Binding-site contacts:
Ligand atom CD1 contacts residue LEU81 of chain 1.A at 3.5 Å (hydrophobic).
Ligand atom CB contacts residue TRP167 of chain 1.A at 3.4 Å (hydrophobic).
Ligand atom CA contacts residue TYR7 of chain 1.A at 3.4 Å (hydrophobic).
Ligand atom CD2 contacts residue GLU63 of chain 1.A at 3.4 Å.
Ligand atom O contacts residue LYS66 of chain 1.A at 3.0 Å (salt-bridge).
Ligand atom O contacts residue THR73 of chain 1.A at 3.2 Å.
Ligand atom N contacts residue HIS70 of chain 1.A at 3.5 Å.
Ligand atom O contacts residue THR80 of chain 1.A at 3.4 Å.
Ligand atom CA contacts residue GLU63 of chain 1.A at 3.4 Å.
Ligand atom CD2 contacts residue TRP167 of chain 1.A at 3.5 Å (hydrophobic).
Ligand atom N contacts residue ASP77 of chain 1.A at 3.0 Å (salt-bridge).
Ligand atom CB contacts residue ARG97 of chain 1.A at 3.5 Å.
Ligand atom O contacts residue HIS70 of chain 1.A at 3.3 Å.
Ligand atom OXT contacts residue TYR84 of chain 1.A at 2.9 Å (h-bond).
Ligand atom OXT contacts residue LYS146 of chain 1.A at 3.6 Å.
Ligand atom O contacts residue ARG97 of chain 1.A at 3.0 Å (salt-bridge).
Ligand atom CE1 contacts residue LYS66 of chain 1.A at 3.6 Å.
Ligand atom O contacts residue HIS70 of chain 1.A at 3.5 Å (h-bond).
Ligand atom C contacts residue HIS70 of chain 1.A at 3.4 Å.
Ligand atom N contacts residue TYR171 of chain 1.A at 2.7 Å (h-bond).
Ligand atom CA contacts residue TYR99 of chain 1.A at 3.5 Å (hydrophobic).
Ligand atom O contacts residue TYR159 of chain 1.A at 2.8 Å (h-bond).
Ligand atom O contacts residue TYR84 of chain 1.A at 3.5 Å (h-bond).
Ligand atom N contacts residue GLU63 of chain 1.A at 2.8 Å (salt-bridge).
Ligand atom CB contacts residue TYR99 of chain 1.A at 3.4 Å (hydrophobic).
Ligand atom C contacts residue THR143 of chain 1.A at 3.6 Å.
Ligand atom N contacts residue TYR99 of chain 1.A at 2.9 Å (h-bond).
Ligand atom C contacts residue TYR7 of chain 1.A at 3.5 Å (hydrophobic).
Ligand atom O contacts residue TRP147 of chain 1.A at 2.8 Å (h-bond).
Ligand atom C contacts residue GLU63 of chain 1.A at 3.6 Å.
Ligand atom N contacts residue TYR7 of chain 1.A at 2.6 Å (h-bond).
Ligand atom CZ contacts residue LYS66 of chain 1.A at 3.5 Å.
Ligand atom CE contacts residue GLU63 of chain 1.A at 3.5 Å.
Ligand atom CG contacts residue GLU63 of chain 1.A at 3.5 Å.
Ligand atom CE contacts residue VAL67 of chain 1.A at 3.5 Å (hydrophobic).
Ligand atom OXT contacts residue THR143 of chain 1.A at 2.6 Å (h-bond).
Ligand atom CA contacts residue TYR171 of chain 1.A at 3.4 Å (hydrophobic).
Ligand atom CD1 contacts residue TYR159 of chain 1.A at 3.5 Å (hydrophobic).
Ligand atom O contacts residue LYS146 of chain 1.A at 3.0 Å (salt-bridge).
Ligand atom CE contacts residue LYS66 of chain 1.A at 3.4 Å.

Sequence of chain 1.A:
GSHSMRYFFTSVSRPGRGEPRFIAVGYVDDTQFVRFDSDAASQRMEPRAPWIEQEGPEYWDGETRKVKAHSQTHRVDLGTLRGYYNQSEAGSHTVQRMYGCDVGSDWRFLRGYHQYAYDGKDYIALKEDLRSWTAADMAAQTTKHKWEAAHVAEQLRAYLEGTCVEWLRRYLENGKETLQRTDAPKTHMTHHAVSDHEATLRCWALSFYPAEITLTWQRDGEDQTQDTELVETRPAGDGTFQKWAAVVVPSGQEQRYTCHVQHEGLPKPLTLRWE

The small molecule below binds the protein below.
Small molecule (SMILES): CSCC[C@H](NC(=O)[C@@H](N)Cc1ccc(O)cc1)C(=O)N[C@@H](Cc1ccccc1)C(=O)N1CCC[C@H]1C(=O)N[C@@H](CC(N)=O)C(=O)N[C@@H](C)C(=O)N1CCC[C@H]1C(=O)N[C@@H](Cc1ccc(O)cc1)C(=O)N[C@@H](CC(C)C)C(=O)O